The protein below binds the small molecule below.
Small molecule (SMILES): N[C@@H](CCC(=O)O)C(=O)O

Binding-site contacts:
Ligand atom N contacts residue THR482 of chain 1.B at 2.6 Å (h-bond).
Ligand atom OXT contacts residue ARG487 of chain 1.B at 3.1 Å (salt-bridge).
Ligand atom CA contacts residue SER658 of chain 1.B at 3.3 Å.
Ligand atom OE1 contacts residue THR659 of chain 1.B at 3.3 Å.
Ligand atom C contacts residue SER658 of chain 1.B at 3.6 Å.
Ligand atom CB contacts residue HIS454 of chain 1.B at 3.4 Å.
Ligand atom OE2 contacts residue VAL654 of chain 1.B at 4.0 Å.
Ligand atom N contacts residue ASP700 of chain 1.B at 3.6 Å.
Ligand atom O contacts residue HIS454 of chain 1.B at 3.4 Å.
Ligand atom N contacts residue SER480 of chain 1.B at 4.2 Å.
Ligand atom OE1 contacts residue ASP700 of chain 1.B at 2.9 Å (salt-bridge).
Ligand atom O contacts residue ARG487 of chain 1.B at 2.5 Å (salt-bridge).
Ligand atom OE2 contacts residue GLY657 of chain 1.B at 3.7 Å.
Ligand atom C contacts residue SER480 of chain 1.B at 4.3 Å.
Ligand atom CA contacts residue THR482 of chain 1.B at 3.2 Å.
Ligand atom OXT contacts residue THR482 of chain 1.B at 2.8 Å (h-bond).
Ligand atom C contacts residue ARG487 of chain 1.B at 3.3 Å.
Ligand atom OXT contacts residue HIS454 of chain 1.B at 3.2 Å (h-bond).
Ligand atom CD contacts residue VAL654 of chain 1.B at 4.3 Å (hydrophobic).
Ligand atom OE2 contacts residue THR659 of chain 1.B at 3.4 Å (h-bond).
Ligand atom O contacts residue SER658 of chain 1.B at 3.5 Å.
Ligand atom O contacts residue GLY657 of chain 1.B at 4.3 Å.
Ligand atom CD contacts residue ASP700 of chain 1.B at 4.1 Å.
Ligand atom CG contacts residue TYR699 of chain 1.B at 3.4 Å (hydrophobic).
Ligand atom CD contacts residue SER658 of chain 1.B at 4.2 Å.
Ligand atom CD contacts residue THR659 of chain 1.B at 3.9 Å.
Ligand atom OE2 contacts residue SER658 of chain 1.B at 3.4 Å (h-bond).
Ligand atom CG contacts residue ASP700 of chain 1.B at 4.1 Å.
Ligand atom CG contacts residue HIS454 of chain 1.B at 4.1 Å.
Ligand atom OXT contacts residue SER480 of chain 1.B at 3.3 Å (h-bond).
Ligand atom OE1 contacts residue TYR699 of chain 1.B at 3.2 Å.
Ligand atom CD contacts residue TYR699 of chain 1.B at 3.5 Å (hydrophobic).
Ligand atom CA contacts residue HIS454 of chain 1.B at 4.0 Å.
Ligand atom OXT contacts residue LEU481 of chain 1.B at 3.3 Å.
Ligand atom N contacts residue TYR730 of chain 1.B at 3.6 Å.
Ligand atom OE2 contacts residue TYR699 of chain 1.B at 4.3 Å.
Ligand atom N contacts residue SER658 of chain 1.B at 4.0 Å.
Ligand atom C contacts residue HIS454 of chain 1.B at 3.5 Å.
Ligand atom O contacts residue THR482 of chain 1.B at 4.3 Å.
Ligand atom C contacts residue THR482 of chain 1.B at 3.6 Å.

Sequence of chain 1.B:
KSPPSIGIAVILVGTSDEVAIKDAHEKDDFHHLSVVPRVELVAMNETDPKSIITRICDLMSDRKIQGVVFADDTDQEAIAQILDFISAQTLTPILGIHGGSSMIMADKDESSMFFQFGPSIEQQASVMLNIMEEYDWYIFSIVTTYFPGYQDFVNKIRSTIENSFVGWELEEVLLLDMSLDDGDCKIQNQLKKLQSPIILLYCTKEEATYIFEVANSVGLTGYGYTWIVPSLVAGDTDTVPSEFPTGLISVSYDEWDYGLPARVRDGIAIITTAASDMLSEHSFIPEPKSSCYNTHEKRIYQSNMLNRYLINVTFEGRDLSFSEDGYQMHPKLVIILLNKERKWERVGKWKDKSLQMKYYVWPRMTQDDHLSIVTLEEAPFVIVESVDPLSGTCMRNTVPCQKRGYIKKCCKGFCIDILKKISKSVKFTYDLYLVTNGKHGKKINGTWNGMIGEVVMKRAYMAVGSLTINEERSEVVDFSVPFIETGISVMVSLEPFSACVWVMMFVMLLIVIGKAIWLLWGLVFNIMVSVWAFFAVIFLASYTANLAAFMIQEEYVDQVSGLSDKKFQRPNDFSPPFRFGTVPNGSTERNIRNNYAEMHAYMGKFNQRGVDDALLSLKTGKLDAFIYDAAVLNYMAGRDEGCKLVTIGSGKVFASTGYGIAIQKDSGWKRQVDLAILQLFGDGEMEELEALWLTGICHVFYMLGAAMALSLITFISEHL